Sequence of chain 1.A:
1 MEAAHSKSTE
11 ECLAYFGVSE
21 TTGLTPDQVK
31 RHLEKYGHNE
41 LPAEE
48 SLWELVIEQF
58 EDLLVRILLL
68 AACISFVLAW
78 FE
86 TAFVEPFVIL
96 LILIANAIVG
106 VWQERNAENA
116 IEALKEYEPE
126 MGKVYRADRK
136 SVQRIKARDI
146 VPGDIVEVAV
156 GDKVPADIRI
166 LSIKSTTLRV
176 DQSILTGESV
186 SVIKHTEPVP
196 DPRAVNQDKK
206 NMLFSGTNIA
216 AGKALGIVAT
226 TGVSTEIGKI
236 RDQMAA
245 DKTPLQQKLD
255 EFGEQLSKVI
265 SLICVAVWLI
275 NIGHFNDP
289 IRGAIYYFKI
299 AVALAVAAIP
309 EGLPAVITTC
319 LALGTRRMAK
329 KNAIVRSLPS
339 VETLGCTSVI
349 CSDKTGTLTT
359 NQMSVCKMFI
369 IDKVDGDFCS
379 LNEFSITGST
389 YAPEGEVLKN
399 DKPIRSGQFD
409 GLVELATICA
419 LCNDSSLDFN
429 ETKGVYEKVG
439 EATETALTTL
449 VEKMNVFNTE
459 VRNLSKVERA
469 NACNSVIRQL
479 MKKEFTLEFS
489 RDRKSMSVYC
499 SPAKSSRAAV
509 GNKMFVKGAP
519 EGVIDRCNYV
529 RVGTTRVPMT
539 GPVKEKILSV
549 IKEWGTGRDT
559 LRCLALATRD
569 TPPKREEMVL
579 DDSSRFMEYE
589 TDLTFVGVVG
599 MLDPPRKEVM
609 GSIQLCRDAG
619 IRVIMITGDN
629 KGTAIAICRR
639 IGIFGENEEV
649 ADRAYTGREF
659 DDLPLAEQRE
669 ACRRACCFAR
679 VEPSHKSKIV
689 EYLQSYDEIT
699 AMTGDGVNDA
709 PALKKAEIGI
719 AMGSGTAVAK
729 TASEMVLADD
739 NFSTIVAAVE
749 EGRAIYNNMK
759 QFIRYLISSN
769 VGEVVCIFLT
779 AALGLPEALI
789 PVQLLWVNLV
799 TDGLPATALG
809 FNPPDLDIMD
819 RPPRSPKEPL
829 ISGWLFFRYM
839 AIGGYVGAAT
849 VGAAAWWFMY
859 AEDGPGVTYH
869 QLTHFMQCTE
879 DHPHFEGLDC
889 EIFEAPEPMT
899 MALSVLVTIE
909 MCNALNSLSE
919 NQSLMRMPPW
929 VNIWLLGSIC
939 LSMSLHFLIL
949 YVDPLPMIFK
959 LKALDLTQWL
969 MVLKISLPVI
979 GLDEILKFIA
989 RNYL

A protein and the small-molecule ligand that binds it are described below.
Small molecule (SMILES): OC[C@H]1O[C@H](O[C@H]2[C@H](O)[C@@H](O)[C@@H](O)O[C@@H]2CO)[C@H](O)[C@@H](O)[C@@H]1O

Binding-site contacts:
Ligand atom C5 contacts residue ARG529 of chain 1.A at 3.9 Å.
Ligand atom O6 contacts residue ARG534 of chain 1.A at 3.1 Å (salt-bridge).
Ligand atom C3 contacts residue ARG534 of chain 1.A at 3.9 Å.
Ligand atom O3 contacts residue ARG534 of chain 1.A at 4.2 Å.
Ligand atom O6 contacts residue ARG529 of chain 1.A at 3.2 Å (salt-bridge).
Ligand atom O5 contacts residue ASP568 of chain 1.A at 3.9 Å.
Ligand atom C6 contacts residue ARG534 of chain 1.A at 3.9 Å.
Ligand atom O5 contacts residue ARG529 of chain 1.A at 3.4 Å (salt-bridge).
Ligand atom O6 contacts residue THR532 of chain 1.A at 2.6 Å (h-bond).
Ligand atom C5 contacts residue ARG534 of chain 1.A at 4.2 Å.
Ligand atom C2 contacts residue LYS511 of chain 1.A at 3.9 Å.
Ligand atom O2 contacts residue ASP568 of chain 1.A at 4.0 Å.
Ligand atom C4 contacts residue ARG534 of chain 1.A at 4.5 Å.
Ligand atom C5 contacts residue ASP568 of chain 1.A at 4.3 Å.
Ligand atom O4 contacts residue ARG534 of chain 1.A at 4.2 Å.
Ligand atom O6 contacts residue THR533 of chain 1.A at 3.2 Å.
Ligand atom C6 contacts residue THR532 of chain 1.A at 3.3 Å.
Ligand atom C1 contacts residue LYS511 of chain 1.A at 4.2 Å.
Ligand atom C6 contacts residue THR533 of chain 1.A at 4.1 Å.
Ligand atom O2 contacts residue LYS511 of chain 1.A at 2.6 Å (salt-bridge).
Ligand atom O1 contacts residue LYS511 of chain 1.A at 3.4 Å (salt-bridge).
Ligand atom O1 contacts residue ASP568 of chain 1.A at 4.0 Å.
Ligand atom C6 contacts residue ARG529 of chain 1.A at 4.1 Å.